A small-molecule ligand and the protein it binds are described below.
Small molecule (SMILES): CC(=O)N[C@@H]1[C@@H](O)[C@H](O)[C@@H](CO)O[C@H]1O

Binding-site contacts:
Ligand atom C2 contacts residue ASN234 of chain 1.E at 2.4 Å.
Ligand atom C7 contacts residue ASN234 of chain 1.E at 3.7 Å.
Ligand atom O7 contacts residue ASN234 of chain 1.E at 4.1 Å.
Ligand atom C8 contacts residue PRO233 of chain 1.E at 4.2 Å (hydrophobic).
Ligand atom C5 contacts residue ASN234 of chain 1.E at 3.7 Å.
Ligand atom C3 contacts residue ASN234 of chain 1.E at 3.8 Å.
Ligand atom N2 contacts residue ASN234 of chain 1.E at 2.9 Å (h-bond).
Ligand atom O5 contacts residue ASN234 of chain 1.E at 2.3 Å (h-bond).
Ligand atom C4 contacts residue ASN234 of chain 1.E at 4.2 Å.
Ligand atom C1 contacts residue ASN234 of chain 1.E at 1.4 Å.
Ligand atom C8 contacts residue ARG167 of chain 1.E at 4.2 Å.

Sequence of chain 1.E:
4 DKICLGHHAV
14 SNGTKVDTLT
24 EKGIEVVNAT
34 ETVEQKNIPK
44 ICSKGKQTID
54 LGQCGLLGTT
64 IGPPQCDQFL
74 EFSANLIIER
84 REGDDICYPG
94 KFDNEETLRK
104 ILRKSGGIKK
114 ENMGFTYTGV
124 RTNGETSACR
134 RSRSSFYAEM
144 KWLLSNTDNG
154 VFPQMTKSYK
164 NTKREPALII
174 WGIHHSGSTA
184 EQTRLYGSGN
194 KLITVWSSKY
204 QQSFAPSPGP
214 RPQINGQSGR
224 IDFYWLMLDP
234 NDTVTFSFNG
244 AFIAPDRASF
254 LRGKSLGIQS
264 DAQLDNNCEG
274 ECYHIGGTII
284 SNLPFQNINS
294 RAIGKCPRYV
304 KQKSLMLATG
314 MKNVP